Binding-site contacts:
Ligand atom C12 contacts residue LEU500 of chain 1.A at 4.2 Å (hydrophobic).
Ligand atom C1 contacts residue TRP526 of chain 1.A at 4.0 Å (hydrophobic).
Ligand atom C10 contacts residue TRP337 of chain 1.A at 3.9 Å (hydrophobic).
Ligand atom C10 contacts residue ASP336 of chain 1.A at 3.8 Å.
Ligand atom C15 contacts residue MET340 of chain 1.A at 4.1 Å (hydrophobic).
Ligand atom C5 contacts residue TYR467 of chain 1.A at 3.5 Å (hydrophobic).
Ligand atom C6 contacts residue TRP526 of chain 1.A at 4.1 Å (hydrophobic).
Ligand atom C12 contacts residue TYR384 of chain 1.A at 3.7 Å (hydrophobic).
Ligand atom C8 contacts residue TYR467 of chain 1.A at 3.3 Å (hydrophobic).
Ligand atom N7 contacts residue ASP336 of chain 1.A at 2.8 Å (salt-bridge).
Ligand atom C4 contacts residue VAL499 of chain 1.A at 4.0 Å (hydrophobic).
Ligand atom C4 contacts residue TYR384 of chain 1.A at 3.6 Å (hydrophobic).
Ligand atom C6 contacts residue TYR467 of chain 1.A at 4.1 Å (hydrophobic).
Ligand atom C16 contacts residue TRP337 of chain 1.A at 3.8 Å (hydrophobic).
Ligand atom C1 contacts residue PHE268 of chain 1.A at 3.8 Å (hydrophobic).
Ligand atom C13 contacts residue GLN385 of chain 1.A at 3.6 Å.
Ligand atom C2 contacts residue LEU409 of chain 1.A at 3.9 Å (hydrophobic).
Ligand atom O11 contacts residue TRP337 of chain 1.A at 4.2 Å.
Ligand atom C2 contacts residue MET420 of chain 1.A at 4.2 Å (hydrophobic).
Ligand atom C5 contacts residue TYR384 of chain 1.A at 3.9 Å (hydrophobic).
Ligand atom C5 contacts residue ASP336 of chain 1.A at 4.1 Å.
Ligand atom C12 contacts residue GLN385 of chain 1.A at 3.6 Å.
Ligand atom C8 contacts residue ASP336 of chain 1.A at 3.1 Å.
Ligand atom N9 contacts residue TYR384 of chain 1.A at 3.9 Å.
Ligand atom C14 contacts residue MET340 of chain 1.A at 3.6 Å (hydrophobic).
Ligand atom N7 contacts residue TYR467 of chain 1.A at 3.7 Å.
Ligand atom C1 contacts residue LEU409 of chain 1.A at 4.2 Å (hydrophobic).
Ligand atom O11 contacts residue TYR467 of chain 1.A at 2.5 Å (h-bond).
Ligand atom N9 contacts residue ASP336 of chain 1.A at 2.7 Å (salt-bridge).
Ligand atom O11 contacts residue TYR384 of chain 1.A at 2.7 Å (h-bond).
Ligand atom C3 contacts residue MET420 of chain 1.A at 3.7 Å (hydrophobic).
Ligand atom C10 contacts residue TYR384 of chain 1.A at 4.2 Å (hydrophobic).
Ligand atom C15 contacts residue TRP337 of chain 1.A at 3.7 Å (hydrophobic).
Ligand atom C16 contacts residue ASP336 of chain 1.A at 3.8 Å.
Ligand atom C8 contacts residue TYR384 of chain 1.A at 3.2 Å (hydrophobic).
Ligand atom N7 contacts residue HIS525 of chain 1.A at 3.9 Å.
Ligand atom C6 contacts residue HIS525 of chain 1.A at 3.9 Å.
Ligand atom N7 contacts residue TYR384 of chain 1.A at 3.8 Å.
Ligand atom C3 contacts residue DMS1 of chain 1.C at 3.8 Å.
Ligand atom C6 contacts residue PHE268 of chain 1.A at 3.3 Å (hydrophobic).

A protein and the small-molecule ligand that binds it are described below.
Small molecule (SMILES): O=C(Nc1ccccc1)Nc1ccccc1

Sequence of chain 1.A:
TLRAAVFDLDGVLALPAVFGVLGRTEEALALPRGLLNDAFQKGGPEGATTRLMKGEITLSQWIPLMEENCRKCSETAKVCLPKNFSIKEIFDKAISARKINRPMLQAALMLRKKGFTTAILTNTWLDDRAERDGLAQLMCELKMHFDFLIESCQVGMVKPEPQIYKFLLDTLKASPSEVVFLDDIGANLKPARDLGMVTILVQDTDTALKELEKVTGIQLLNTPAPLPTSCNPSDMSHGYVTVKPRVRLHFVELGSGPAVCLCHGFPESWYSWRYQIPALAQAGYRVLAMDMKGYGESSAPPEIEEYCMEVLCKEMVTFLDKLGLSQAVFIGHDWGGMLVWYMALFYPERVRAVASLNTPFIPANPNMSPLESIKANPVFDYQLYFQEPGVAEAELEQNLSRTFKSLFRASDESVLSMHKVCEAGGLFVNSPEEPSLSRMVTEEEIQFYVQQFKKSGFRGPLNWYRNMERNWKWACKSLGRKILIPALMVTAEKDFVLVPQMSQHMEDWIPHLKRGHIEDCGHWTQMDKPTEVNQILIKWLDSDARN